Sequence of chain 1.A:
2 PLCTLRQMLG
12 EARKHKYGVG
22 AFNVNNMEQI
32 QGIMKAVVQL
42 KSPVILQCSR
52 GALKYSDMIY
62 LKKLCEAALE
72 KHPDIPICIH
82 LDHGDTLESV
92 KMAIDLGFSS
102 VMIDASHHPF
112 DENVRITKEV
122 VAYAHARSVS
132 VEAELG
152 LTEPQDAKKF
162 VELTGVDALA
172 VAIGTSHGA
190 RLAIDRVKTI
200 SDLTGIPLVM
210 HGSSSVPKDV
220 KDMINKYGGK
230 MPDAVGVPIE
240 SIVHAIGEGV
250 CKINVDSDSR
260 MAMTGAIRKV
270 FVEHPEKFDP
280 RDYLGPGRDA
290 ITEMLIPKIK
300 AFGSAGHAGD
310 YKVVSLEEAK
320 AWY

This protein binds this small molecule.
Small molecule (SMILES): O=C(COP(=O)(O)O)NO

Binding-site contacts:
Ligand atom P contacts residue SER256 of chain 1.A at 3.3 Å.
Ligand atom O2 contacts residue GLN48 of chain 1.A at 3.5 Å (h-bond).
Ligand atom O4P contacts residue SER212 of chain 1.A at 3.4 Å (h-bond).
Ligand atom O2 contacts residue HIS84 of chain 1.A at 3.9 Å.
Ligand atom O3P contacts residue VAL254 of chain 1.A at 3.7 Å.
Ligand atom O3P contacts residue ASP255 of chain 1.A at 2.8 Å (salt-bridge).
Ligand atom N2 contacts residue GLN48 of chain 1.A at 3.7 Å.
Ligand atom O2 contacts residue ASP83 of chain 1.A at 3.1 Å (salt-bridge).
Ligand atom O1 contacts residue ZN1 of chain 1.C at 2.5 Å.
Ligand atom O3P contacts residue SER213 of chain 1.A at 2.4 Å (h-bond).
Ligand atom N2 contacts residue ASN24 of chain 1.A at 3.6 Å.
Ligand atom N2 contacts residue ZN1 of chain 1.C at 3.4 Å.
Ligand atom C2 contacts residue VAL254 of chain 1.A at 3.9 Å (hydrophobic).
Ligand atom O1 contacts residue GLY211 of chain 1.A at 2.7 Å (h-bond).
Ligand atom O2 contacts residue ASN24 of chain 1.A at 3.9 Å.
Ligand atom O4P contacts residue SER213 of chain 1.A at 2.9 Å (h-bond).
Ligand atom O1 contacts residue HIS210 of chain 1.A at 3.1 Å.
Ligand atom O2P contacts residue SER256 of chain 1.A at 2.3 Å (h-bond).
Ligand atom N2 contacts residue ASN253 of chain 1.A at 3.5 Å.
Ligand atom O1 contacts residue HIS178 of chain 1.A at 3.0 Å (h-bond).
Ligand atom O2P contacts residue GLY179 of chain 1.A at 3.1 Å (h-bond).
Ligand atom O3P contacts residue SER256 of chain 1.A at 2.7 Å (h-bond).
Ligand atom C2 contacts residue ASN253 of chain 1.A at 2.9 Å.
Ligand atom O1 contacts residue ASN253 of chain 1.A at 3.7 Å.
Ligand atom C2 contacts residue GLY211 of chain 1.A at 3.6 Å.
Ligand atom O1P contacts residue GLY211 of chain 1.A at 3.6 Å.
Ligand atom C1 contacts residue ZN1 of chain 1.C at 3.1 Å.
Ligand atom O4P contacts residue SER177 of chain 1.A at 4.0 Å.
Ligand atom O2 contacts residue HIS210 of chain 1.A at 4.0 Å.
Ligand atom C2 contacts residue SER212 of chain 1.A at 4.0 Å.
Ligand atom O2 contacts residue ZN1 of chain 1.C at 2.5 Å.
Ligand atom C1 contacts residue HIS178 of chain 1.A at 3.6 Å.
Ligand atom C1 contacts residue ASN253 of chain 1.A at 3.3 Å.
Ligand atom P contacts residue SER213 of chain 1.A at 3.4 Å.
Ligand atom C1 contacts residue GLY211 of chain 1.A at 3.4 Å.
Ligand atom O2 contacts residue ASN253 of chain 1.A at 3.1 Å (h-bond).
Ligand atom O2 contacts residue HIS178 of chain 1.A at 3.9 Å.
Ligand atom O2P contacts residue HIS178 of chain 1.A at 3.9 Å.
Ligand atom O4P contacts residue GLY211 of chain 1.A at 3.3 Å.
Ligand atom O1P contacts residue HIS178 of chain 1.A at 3.5 Å.